Sequence of chain 1.B:
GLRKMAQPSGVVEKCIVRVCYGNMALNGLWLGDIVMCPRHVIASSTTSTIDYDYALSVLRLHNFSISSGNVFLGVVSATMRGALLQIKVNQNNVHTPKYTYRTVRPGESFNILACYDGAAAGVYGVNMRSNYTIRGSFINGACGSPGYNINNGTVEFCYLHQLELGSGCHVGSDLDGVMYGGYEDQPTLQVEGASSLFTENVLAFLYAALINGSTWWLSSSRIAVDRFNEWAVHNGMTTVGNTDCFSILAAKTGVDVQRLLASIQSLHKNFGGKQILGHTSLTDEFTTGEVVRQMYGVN

A protein and the small-molecule ligand that binds it are described below.
Small molecule (SMILES): Cc1cc(C(=O)N[C@@H](C)C(=O)N[C@H](C(=O)N[C@@H](CC(C)C)C(=O)N[C@H](/C=C/C(=O)OCc2ccccc2)C[C@@H]2CCNC2=O)C(C)C)no1

Binding-site contacts:
Ligand atom C29 contacts residue GLU170 of chain 1.B at 3.4 Å.
Ligand atom C25 contacts residue CYS149 of chain 1.B at 3.1 Å (hydrophobic).
Ligand atom O contacts residue LEU32 of chain 1.B at 3.3 Å.
Ligand atom C contacts residue GLU170 of chain 1.B at 3.6 Å.
Ligand atom O8 contacts residue PHE144 of chain 1.B at 3.5 Å.
Ligand atom CD1 contacts residue GLN168 of chain 1.B at 3.3 Å.
Ligand atom CD2 contacts residue PRO193 of chain 1.B at 3.5 Å (hydrophobic).
Ligand atom C contacts residue LEU169 of chain 1.B at 3.5 Å (hydrophobic).
Ligand atom CA contacts residue CYS149 of chain 1.B at 2.5 Å (hydrophobic).
Ligand atom O contacts residue PRO193 of chain 1.B at 3.2 Å.
Ligand atom C21 contacts residue CYS149 of chain 1.B at 3.0 Å (hydrophobic).
Ligand atom CG1 contacts residue GLU170 of chain 1.B at 3.6 Å.
Ligand atom O contacts residue MET30 of chain 1.B at 3.3 Å.
Ligand atom N contacts residue THR194 of chain 1.B at 3.5 Å.
Ligand atom O contacts residue GLU170 of chain 1.B at 3.0 Å (salt-bridge).
Ligand atom C28 contacts residue ASN146 of chain 1.B at 3.6 Å.
Ligand atom N contacts residue LEU195 of chain 1.B at 3.3 Å.
Ligand atom N6 contacts residue GLU170 of chain 1.B at 3.0 Å (salt-bridge).
Ligand atom O8 contacts residue HIS167 of chain 1.B at 2.4 Å (h-bond).
Ligand atom CB contacts residue THR194 of chain 1.B at 3.4 Å.
Ligand atom CD2 contacts residue GLN192 of chain 1.B at 3.5 Å.
Ligand atom O contacts residue GLY147 of chain 1.B at 3.5 Å.
Ligand atom C20 contacts residue CYS149 of chain 1.B at 1.8 Å (hydrophobic).
Ligand atom O contacts residue LEU169 of chain 1.B at 3.3 Å.
Ligand atom C27 contacts residue ASN146 of chain 1.B at 3.5 Å.
Ligand atom C5 contacts residue ASN146 of chain 1.B at 3.6 Å.
Ligand atom CA contacts residue GLU170 of chain 1.B at 3.6 Å.
Ligand atom CD1 contacts residue HIS46 of chain 1.B at 3.7 Å.
Ligand atom C29 contacts residue HIS167 of chain 1.B at 3.4 Å.
Ligand atom O1 contacts residue LEU195 of chain 1.B at 3.5 Å.
Ligand atom N contacts residue GLN168 of chain 1.B at 3.1 Å (h-bond).
Ligand atom O8 contacts residue HIS176 of chain 1.B at 3.3 Å.
Ligand atom N6 contacts residue PHE144 of chain 1.B at 3.6 Å (h-bond).
Ligand atom N contacts residue GLU170 of chain 1.B at 2.9 Å (salt-bridge).
Ligand atom O contacts residue CYS149 of chain 1.B at 3.1 Å.
Ligand atom N contacts residue CYS149 of chain 1.B at 2.7 Å (h-bond).
Ligand atom C25 contacts residue HIS167 of chain 1.B at 3.6 Å.
Ligand atom C4 contacts residue ASN146 of chain 1.B at 3.1 Å.
Ligand atom N contacts residue THR194 of chain 1.B at 3.1 Å (h-bond).
Ligand atom O8 contacts residue GLU170 of chain 1.B at 3.3 Å.